Binding-site contacts:
Ligand atom N51 contacts residue NDP1 of chain 1.C at 3.7 Å.
Ligand atom O56 contacts residue SER565 of chain 1.A at 3.7 Å.
Ligand atom O56 contacts residue NDP1 of chain 1.C at 3.4 Å.
Ligand atom C34 contacts residue VAL622 of chain 1.A at 3.4 Å (hydrophobic).
Ligand atom C52 contacts residue SER565 of chain 1.A at 3.7 Å.
Ligand atom N05 contacts residue ARG568 of chain 1.A at 3.5 Å (salt-bridge).
Ligand atom C40 contacts residue SER565 of chain 1.A at 3.4 Å.
Ligand atom C17 contacts residue ARG568 of chain 1.A at 3.5 Å.
Ligand atom N06 contacts residue HIS156 of chain 1.A at 3.5 Å.
Ligand atom C59 contacts residue TYR576 of chain 1.A at 3.6 Å (hydrophobic).
Ligand atom C01 contacts residue ARG568 of chain 1.A at 3.2 Å.
Ligand atom C30 contacts residue VAL622 of chain 1.A at 3.7 Å (hydrophobic).
Ligand atom N29 contacts residue VAL622 of chain 1.A at 3.6 Å.
Ligand atom N29 contacts residue SER623 of chain 1.A at 2.9 Å (h-bond).
Ligand atom C26 contacts residue GLY569 of chain 1.A at 3.6 Å.
Ligand atom O56 contacts residue SER563 of chain 1.A at 3.0 Å (h-bond).
Ligand atom C59 contacts residue GLN573 of chain 1.A at 3.8 Å.
Ligand atom N05 contacts residue PRO157 of chain 1.A at 3.5 Å.
Ligand atom C21 contacts residue SER623 of chain 1.A at 3.7 Å.
Ligand atom C37 contacts residue ASN570 of chain 1.A at 3.3 Å.
Ligand atom O38 contacts residue ASN570 of chain 1.A at 3.4 Å (h-bond).
Ligand atom C10 contacts residue ARG568 of chain 1.A at 3.4 Å.
Ligand atom C01 contacts residue PHE651 of chain 1.A at 3.6 Å (hydrophobic).
Ligand atom C24 contacts residue GLY569 of chain 1.A at 3.7 Å.
Ligand atom N39 contacts residue ASN570 of chain 1.A at 3.3 Å (h-bond).
Ligand atom C52 contacts residue SER563 of chain 1.A at 3.6 Å.
Ligand atom N06 contacts residue ARG568 of chain 1.A at 3.7 Å.
Ligand atom C55 contacts residue NDP1 of chain 1.C at 3.5 Å.
Ligand atom C09 contacts residue ARG568 of chain 1.A at 3.5 Å.
Ligand atom C09 contacts residue PRO157 of chain 1.A at 3.5 Å (hydrophobic).
Ligand atom C62 contacts residue TYR576 of chain 1.A at 3.5 Å (hydrophobic).
Ligand atom C40 contacts residue ASN570 of chain 1.A at 3.6 Å.
Ligand atom C07 contacts residue HIS156 of chain 1.A at 3.4 Å.
Ligand atom N06 contacts residue PRO157 of chain 1.A at 3.7 Å.
Ligand atom C62 contacts residue NDP1 of chain 1.C at 3.5 Å.
Ligand atom C01 contacts residue PRO155 of chain 1.A at 3.8 Å (hydrophobic).
Ligand atom C07 contacts residue PRO157 of chain 1.A at 3.7 Å (hydrophobic).
Ligand atom C17 contacts residue PRO157 of chain 1.A at 3.3 Å (hydrophobic).
Ligand atom O56 contacts residue TYR576 of chain 1.A at 3.0 Å (h-bond).
Ligand atom C07 contacts residue ARG568 of chain 1.A at 3.7 Å.

This small molecule binds to this protein.
Small molecule (SMILES): Cn1ncc2cc(-c3ccc(C4=NC5(CC5)C(=O)N4C[C@@H]4CCN(C(=O)C5CC5)C4)cc3)ccc21

Sequence of chain 1.A:
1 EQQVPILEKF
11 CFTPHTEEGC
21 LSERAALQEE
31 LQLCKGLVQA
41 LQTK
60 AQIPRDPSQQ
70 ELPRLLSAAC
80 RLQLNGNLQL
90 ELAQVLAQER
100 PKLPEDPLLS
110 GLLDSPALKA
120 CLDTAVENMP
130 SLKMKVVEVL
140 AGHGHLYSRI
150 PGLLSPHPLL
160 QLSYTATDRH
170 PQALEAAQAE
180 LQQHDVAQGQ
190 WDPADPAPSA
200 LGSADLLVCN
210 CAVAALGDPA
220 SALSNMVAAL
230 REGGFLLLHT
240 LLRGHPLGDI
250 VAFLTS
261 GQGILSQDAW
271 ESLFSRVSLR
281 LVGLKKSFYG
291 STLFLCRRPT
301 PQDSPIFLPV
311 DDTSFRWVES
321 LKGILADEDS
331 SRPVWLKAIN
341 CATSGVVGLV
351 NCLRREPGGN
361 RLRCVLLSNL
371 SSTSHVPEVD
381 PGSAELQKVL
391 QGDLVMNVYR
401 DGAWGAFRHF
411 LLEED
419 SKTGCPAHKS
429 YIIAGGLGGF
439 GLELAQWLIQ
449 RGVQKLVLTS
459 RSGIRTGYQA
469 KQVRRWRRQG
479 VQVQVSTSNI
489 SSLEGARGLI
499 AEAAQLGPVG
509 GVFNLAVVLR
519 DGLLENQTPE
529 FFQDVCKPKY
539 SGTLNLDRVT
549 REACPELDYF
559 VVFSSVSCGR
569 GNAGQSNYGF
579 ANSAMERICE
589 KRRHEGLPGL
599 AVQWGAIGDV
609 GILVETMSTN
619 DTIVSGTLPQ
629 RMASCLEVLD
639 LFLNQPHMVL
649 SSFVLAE